Binding-site contacts:
Ligand atom C5 contacts residue ASN118 of chain 1.A at 3.6 Å.
Ligand atom C8 contacts residue VAL104 of chain 1.A at 4.1 Å (hydrophobic).
Ligand atom C1 contacts residue TYR135 of chain 1.A at 4.0 Å (hydrophobic).
Ligand atom O5 contacts residue TYR135 of chain 1.A at 3.8 Å.
Ligand atom O7 contacts residue ASN118 of chain 1.A at 3.9 Å.
Ligand atom C1 contacts residue ASN118 of chain 1.A at 1.4 Å.
Ligand atom C5 contacts residue TYR135 of chain 1.A at 3.6 Å (hydrophobic).
Ligand atom O6 contacts residue ASN118 of chain 1.A at 4.3 Å.
Ligand atom N2 contacts residue ASN118 of chain 1.A at 3.0 Å (h-bond).
Ligand atom O5 contacts residue ASN118 of chain 1.A at 2.2 Å (h-bond).
Ligand atom C7 contacts residue ASN118 of chain 1.A at 3.7 Å.
Ligand atom C6 contacts residue TYR135 of chain 1.A at 4.1 Å (hydrophobic).
Ligand atom O7 contacts residue TYR135 of chain 1.A at 3.8 Å.
Ligand atom C4 contacts residue ASN118 of chain 1.A at 4.2 Å.
Ligand atom C2 contacts residue ASN118 of chain 1.A at 2.5 Å.
Ligand atom C3 contacts residue ASN118 of chain 1.A at 3.8 Å.
Ligand atom C8 contacts residue ASN106 of chain 1.A at 3.5 Å.
Ligand atom C7 contacts residue ASN106 of chain 1.A at 4.4 Å.

This small molecule binds to this protein.
Small molecule (SMILES): CC(=O)N[C@H]1[C@H](O[C@H]2[C@H](O)[C@@H](NC(C)=O)CO[C@@H]2CO)O[C@H](CO)[C@@H](O)[C@@H]1O

Sequence of chain 1.A:
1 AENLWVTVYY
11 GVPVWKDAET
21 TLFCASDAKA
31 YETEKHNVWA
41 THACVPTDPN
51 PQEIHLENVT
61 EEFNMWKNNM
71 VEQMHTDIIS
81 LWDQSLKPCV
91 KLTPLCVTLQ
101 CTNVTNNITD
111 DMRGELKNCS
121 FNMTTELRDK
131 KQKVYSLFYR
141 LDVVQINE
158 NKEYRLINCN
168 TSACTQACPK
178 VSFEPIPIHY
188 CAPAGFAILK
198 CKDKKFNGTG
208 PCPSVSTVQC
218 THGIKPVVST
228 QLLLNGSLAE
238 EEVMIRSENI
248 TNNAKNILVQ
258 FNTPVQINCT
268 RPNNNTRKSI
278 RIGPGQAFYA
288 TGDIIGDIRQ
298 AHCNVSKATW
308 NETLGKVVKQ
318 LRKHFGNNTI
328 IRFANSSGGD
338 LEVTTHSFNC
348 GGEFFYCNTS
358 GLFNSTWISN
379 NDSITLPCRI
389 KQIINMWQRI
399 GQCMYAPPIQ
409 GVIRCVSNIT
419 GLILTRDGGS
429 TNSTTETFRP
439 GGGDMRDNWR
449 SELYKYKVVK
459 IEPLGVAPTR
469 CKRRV